Sequence of chain 27.A:
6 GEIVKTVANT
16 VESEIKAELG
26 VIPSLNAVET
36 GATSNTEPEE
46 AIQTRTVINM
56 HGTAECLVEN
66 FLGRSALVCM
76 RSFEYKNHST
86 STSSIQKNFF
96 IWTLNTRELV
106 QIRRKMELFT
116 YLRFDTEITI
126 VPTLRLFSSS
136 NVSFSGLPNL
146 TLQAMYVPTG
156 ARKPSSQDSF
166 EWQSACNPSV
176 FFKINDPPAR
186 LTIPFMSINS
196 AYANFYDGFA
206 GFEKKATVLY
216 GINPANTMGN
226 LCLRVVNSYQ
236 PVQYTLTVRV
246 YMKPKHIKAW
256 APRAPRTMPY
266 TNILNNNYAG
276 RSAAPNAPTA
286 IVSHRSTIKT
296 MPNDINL

This protein binds this small molecule.
Small molecule (SMILES): Cc1cc(CCCOc2c(C)cc(-c3noc(C(F)(F)F)n3)cc2C)on1

Binding-site contacts:
Ligand atom F3 contacts residue SER174 of chain 27.A at 3.8 Å.
Ligand atom F3 contacts residue TYR151 of chain 27.A at 2.9 Å.
Ligand atom C4 contacts residue THR101 of chain 27.A at 3.8 Å.
Ligand atom C2B contacts residue LEU99 of chain 27.A at 3.4 Å (hydrophobic).
Ligand atom CM4 contacts residue LEU186 of chain 27.A at 3.8 Å (hydrophobic).
Ligand atom C3A contacts residue LEU186 of chain 27.A at 3.8 Å (hydrophobic).
Ligand atom C3 contacts residue THR101 of chain 27.A at 3.8 Å.
Ligand atom O1 contacts residue TYR197 of chain 27.A at 3.3 Å.
Ligand atom CM6 contacts residue TRP97 of chain 27.A at 3.6 Å (hydrophobic).
Ligand atom N3A contacts residue TYR151 of chain 27.A at 3.6 Å.
Ligand atom C3A contacts residue LEU226 of chain 27.A at 3.8 Å (hydrophobic).
Ligand atom C3C contacts residue THR121 of chain 27.A at 3.7 Å.
Ligand atom CM4 contacts residue ALA149 of chain 27.A at 3.6 Å (hydrophobic).
Ligand atom CM3 contacts residue THR101 of chain 27.A at 3.8 Å.
Ligand atom F3 contacts residue PRO173 of chain 27.A at 2.6 Å.
Ligand atom CM6 contacts residue ILE123 of chain 27.A at 3.8 Å (hydrophobic).
Ligand atom C5B contacts residue ILE123 of chain 27.A at 3.7 Å (hydrophobic).
Ligand atom O1 contacts residue PHE119 of chain 27.A at 3.5 Å.
Ligand atom F1 contacts residue LEU186 of chain 27.A at 3.1 Å.
Ligand atom CM4 contacts residue PRO173 of chain 27.A at 3.7 Å (hydrophobic).
Ligand atom CM2 contacts residue MET191 of chain 27.A at 3.4 Å (hydrophobic).
Ligand atom C3B contacts residue ILE188 of chain 27.A at 3.5 Å (hydrophobic).
Ligand atom C2A contacts residue LEU226 of chain 27.A at 3.8 Å (hydrophobic).
Ligand atom F3 contacts residue MET150 of chain 27.A at 3.8 Å.
Ligand atom C2B contacts residue ILE188 of chain 27.A at 3.7 Å (hydrophobic).
Ligand atom O1B contacts residue LEU99 of chain 27.A at 3.6 Å.
Ligand atom O1A contacts residue LEU226 of chain 27.A at 3.6 Å.
Ligand atom C6B contacts residue ILE123 of chain 27.A at 3.8 Å (hydrophobic).
Ligand atom CM2 contacts residue LEU99 of chain 27.A at 3.3 Å (hydrophobic).
Ligand atom O1A contacts residue LEU186 of chain 27.A at 3.7 Å.
Ligand atom F2 contacts residue ALA149 of chain 27.A at 2.5 Å.
Ligand atom F2 contacts residue SER174 of chain 27.A at 3.7 Å.
Ligand atom N2 contacts residue PHE119 of chain 27.A at 3.5 Å.
Ligand atom C1B contacts residue LEU99 of chain 27.A at 3.6 Å (hydrophobic).
Ligand atom N2 contacts residue TYR197 of chain 27.A at 3.4 Å.
Ligand atom F3 contacts residue ALA149 of chain 27.A at 3.6 Å.
Ligand atom CM2 contacts residue ILE188 of chain 27.A at 3.6 Å (hydrophobic).
Ligand atom F2 contacts residue VAL175 of chain 27.A at 3.2 Å.
Ligand atom C6B contacts residue LEU99 of chain 27.A at 3.9 Å (hydrophobic).
Ligand atom N1A contacts residue LEU226 of chain 27.A at 3.6 Å.

Sequence of chain 28.C:
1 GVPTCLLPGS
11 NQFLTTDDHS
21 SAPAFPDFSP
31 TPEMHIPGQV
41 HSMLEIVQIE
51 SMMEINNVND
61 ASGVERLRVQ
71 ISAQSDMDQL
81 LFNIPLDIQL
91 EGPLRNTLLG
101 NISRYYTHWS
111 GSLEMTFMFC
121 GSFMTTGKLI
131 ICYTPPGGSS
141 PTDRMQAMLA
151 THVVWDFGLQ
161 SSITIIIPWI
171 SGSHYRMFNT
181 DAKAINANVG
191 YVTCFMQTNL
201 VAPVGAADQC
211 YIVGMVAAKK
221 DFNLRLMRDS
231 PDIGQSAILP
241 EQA

Sequence of chain 27.C:
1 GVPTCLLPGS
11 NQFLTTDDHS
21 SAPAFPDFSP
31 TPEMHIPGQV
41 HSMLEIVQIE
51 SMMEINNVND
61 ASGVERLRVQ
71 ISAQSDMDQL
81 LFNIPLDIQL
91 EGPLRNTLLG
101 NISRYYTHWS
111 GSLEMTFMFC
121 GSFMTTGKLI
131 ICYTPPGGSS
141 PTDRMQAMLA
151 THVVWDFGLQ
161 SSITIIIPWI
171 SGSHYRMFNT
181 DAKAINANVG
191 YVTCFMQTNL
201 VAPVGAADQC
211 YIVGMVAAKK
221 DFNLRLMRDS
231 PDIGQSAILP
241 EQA